Sequence of chain 1.A:
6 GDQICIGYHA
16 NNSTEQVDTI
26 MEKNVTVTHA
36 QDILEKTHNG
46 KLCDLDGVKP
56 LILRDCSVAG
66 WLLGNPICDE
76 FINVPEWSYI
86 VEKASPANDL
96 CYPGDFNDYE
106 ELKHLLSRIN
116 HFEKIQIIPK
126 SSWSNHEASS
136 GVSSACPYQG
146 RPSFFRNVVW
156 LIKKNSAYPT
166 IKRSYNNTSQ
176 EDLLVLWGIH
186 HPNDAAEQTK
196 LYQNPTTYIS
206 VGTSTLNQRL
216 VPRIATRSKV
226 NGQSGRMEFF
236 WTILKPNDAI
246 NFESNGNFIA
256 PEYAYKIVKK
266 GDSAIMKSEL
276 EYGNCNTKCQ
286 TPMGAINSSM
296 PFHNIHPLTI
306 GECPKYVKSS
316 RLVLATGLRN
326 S

Sequence of chain 1.C:
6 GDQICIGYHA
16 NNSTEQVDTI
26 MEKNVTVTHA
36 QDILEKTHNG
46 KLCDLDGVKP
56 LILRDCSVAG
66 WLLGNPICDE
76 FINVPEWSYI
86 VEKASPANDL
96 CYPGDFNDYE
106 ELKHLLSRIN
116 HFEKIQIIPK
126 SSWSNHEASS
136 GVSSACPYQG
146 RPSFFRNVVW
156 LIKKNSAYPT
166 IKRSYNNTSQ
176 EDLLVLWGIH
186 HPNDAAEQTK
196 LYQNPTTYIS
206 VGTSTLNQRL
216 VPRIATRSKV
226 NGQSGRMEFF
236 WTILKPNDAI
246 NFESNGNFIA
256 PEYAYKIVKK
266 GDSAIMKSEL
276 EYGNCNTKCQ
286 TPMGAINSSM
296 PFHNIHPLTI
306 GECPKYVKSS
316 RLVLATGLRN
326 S

Binding-site contacts:
Ligand atom C8 contacts residue SER223 of chain 1.C at 3.4 Å.
Ligand atom C4 contacts residue ASN171 of chain 1.A at 4.2 Å.
Ligand atom N2 contacts residue ASN171 of chain 1.A at 3.2 Å (h-bond).
Ligand atom C7 contacts residue ASN242 of chain 1.A at 3.3 Å.
Ligand atom C2 contacts residue ASN242 of chain 1.A at 3.7 Å.
Ligand atom C8 contacts residue ASN242 of chain 1.A at 3.1 Å.
Ligand atom O7 contacts residue ASN171 of chain 1.A at 4.1 Å.
Ligand atom O7 contacts residue ALA244 of chain 1.A at 4.4 Å.
Ligand atom C1 contacts residue ASN171 of chain 1.A at 1.5 Å.
Ligand atom C5 contacts residue ASN171 of chain 1.A at 3.5 Å.
Ligand atom C8 contacts residue ASP243 of chain 1.A at 4.3 Å.
Ligand atom C7 contacts residue ALA244 of chain 1.A at 3.9 Å (hydrophobic).
Ligand atom C6 contacts residue ASN171 of chain 1.A at 4.5 Å.
Ligand atom C1 contacts residue ASN242 of chain 1.A at 3.6 Å.
Ligand atom C6 contacts residue ASN242 of chain 1.A at 3.5 Å.
Ligand atom C3 contacts residue ASN171 of chain 1.A at 3.9 Å.
Ligand atom N2 contacts residue ASN242 of chain 1.A at 3.1 Å (h-bond).
Ligand atom O7 contacts residue ASN242 of chain 1.A at 3.1 Å (h-bond).
Ligand atom N2 contacts residue ALA244 of chain 1.A at 4.4 Å.
Ligand atom C4 contacts residue ASN242 of chain 1.A at 4.1 Å.
Ligand atom C2 contacts residue ASN171 of chain 1.A at 2.6 Å.
Ligand atom C8 contacts residue ALA244 of chain 1.A at 3.5 Å (hydrophobic).
Ligand atom O4 contacts residue ASN242 of chain 1.A at 4.0 Å.
Ligand atom C3 contacts residue ASN242 of chain 1.A at 3.8 Å.
Ligand atom O5 contacts residue ASN242 of chain 1.A at 4.1 Å.
Ligand atom O5 contacts residue ASN171 of chain 1.A at 2.2 Å (h-bond).
Ligand atom C7 contacts residue ASN171 of chain 1.A at 3.9 Å.
Ligand atom C5 contacts residue ASN242 of chain 1.A at 3.2 Å.

The protein below binds the small molecule below.
Small molecule (SMILES): CC(=O)N[C@H]1[C@H](O[C@H]2[C@H](O)[C@@H](NC(C)=O)CO[C@@H]2CO)O[C@H](CO)[C@@H](O)[C@@H]1O